Binding-site contacts:
Ligand atom C2 contacts residue GLU693 of chain 1.C at 4.0 Å.
Ligand atom C6 contacts residue GLU693 of chain 1.C at 3.7 Å.
Ligand atom C7 contacts residue TYR443 of chain 1.C at 3.6 Å (hydrophobic).
Ligand atom O91 contacts residue THR473 of chain 1.C at 3.7 Å.
Ligand atom N1 contacts residue GLU693 of chain 1.C at 4.0 Å.
Ligand atom C8 contacts residue TYR443 of chain 1.C at 3.8 Å (hydrophobic).
Ligand atom O91 contacts residue GLY641 of chain 1.C at 3.6 Å.
Ligand atom O92 contacts residue PRO471 of chain 1.C at 3.7 Å.
Ligand atom O4 contacts residue GLU693 of chain 1.C at 3.3 Å (salt-bridge).
Ligand atom N8 contacts residue GLU693 of chain 1.C at 3.0 Å (salt-bridge).
Ligand atom O2 contacts residue SER642 of chain 1.C at 3.0 Å (h-bond).
Ligand atom O92 contacts residue THR473 of chain 1.C at 2.6 Å (h-bond).
Ligand atom O2 contacts residue THR643 of chain 1.C at 3.0 Å (h-bond).
Ligand atom C2 contacts residue THR643 of chain 1.C at 3.5 Å.
Ligand atom N3 contacts residue THR643 of chain 1.C at 2.9 Å (h-bond).
Ligand atom C8 contacts residue THR473 of chain 1.C at 3.0 Å.
Ligand atom O92 contacts residue TYR443 of chain 1.C at 3.3 Å.
Ligand atom O91 contacts residue ARG478 of chain 1.C at 3.0 Å (salt-bridge).
Ligand atom C8 contacts residue SER642 of chain 1.C at 4.0 Å.
Ligand atom C6 contacts residue TYR443 of chain 1.C at 3.6 Å (hydrophobic).
Ligand atom O4 contacts residue LEU692 of chain 1.C at 3.2 Å.
Ligand atom C8 contacts residue GLU693 of chain 1.C at 3.4 Å.
Ligand atom O92 contacts residue LEU472 of chain 1.C at 3.6 Å.
Ligand atom N8 contacts residue PRO471 of chain 1.C at 3.3 Å (h-bond).
Ligand atom F5 contacts residue THR674 of chain 1.C at 3.1 Å.
Ligand atom C4 contacts residue THR643 of chain 1.C at 3.9 Å.
Ligand atom N8 contacts residue TYR443 of chain 1.C at 3.3 Å.
Ligand atom C9 contacts residue ARG478 of chain 1.C at 4.0 Å.
Ligand atom N8 contacts residue THR473 of chain 1.C at 3.2 Å (h-bond).
Ligand atom C5 contacts residue GLU693 of chain 1.C at 3.7 Å.
Ligand atom C7 contacts residue GLY641 of chain 1.C at 4.0 Å.
Ligand atom N3 contacts residue GLU693 of chain 1.C at 4.1 Å.
Ligand atom O2 contacts residue GLY641 of chain 1.C at 3.5 Å.
Ligand atom C4 contacts residue GLU693 of chain 1.C at 4.0 Å.
Ligand atom O91 contacts residue SER642 of chain 1.C at 3.7 Å.
Ligand atom F5 contacts residue GLU693 of chain 1.C at 4.1 Å.
Ligand atom O91 contacts residue TYR443 of chain 1.C at 3.3 Å.
Ligand atom C9 contacts residue TYR443 of chain 1.C at 3.3 Å (hydrophobic).
Ligand atom F5 contacts residue MET696 of chain 1.C at 3.6 Å.
Ligand atom C9 contacts residue THR473 of chain 1.C at 2.9 Å.

Sequence of chain 1.C:
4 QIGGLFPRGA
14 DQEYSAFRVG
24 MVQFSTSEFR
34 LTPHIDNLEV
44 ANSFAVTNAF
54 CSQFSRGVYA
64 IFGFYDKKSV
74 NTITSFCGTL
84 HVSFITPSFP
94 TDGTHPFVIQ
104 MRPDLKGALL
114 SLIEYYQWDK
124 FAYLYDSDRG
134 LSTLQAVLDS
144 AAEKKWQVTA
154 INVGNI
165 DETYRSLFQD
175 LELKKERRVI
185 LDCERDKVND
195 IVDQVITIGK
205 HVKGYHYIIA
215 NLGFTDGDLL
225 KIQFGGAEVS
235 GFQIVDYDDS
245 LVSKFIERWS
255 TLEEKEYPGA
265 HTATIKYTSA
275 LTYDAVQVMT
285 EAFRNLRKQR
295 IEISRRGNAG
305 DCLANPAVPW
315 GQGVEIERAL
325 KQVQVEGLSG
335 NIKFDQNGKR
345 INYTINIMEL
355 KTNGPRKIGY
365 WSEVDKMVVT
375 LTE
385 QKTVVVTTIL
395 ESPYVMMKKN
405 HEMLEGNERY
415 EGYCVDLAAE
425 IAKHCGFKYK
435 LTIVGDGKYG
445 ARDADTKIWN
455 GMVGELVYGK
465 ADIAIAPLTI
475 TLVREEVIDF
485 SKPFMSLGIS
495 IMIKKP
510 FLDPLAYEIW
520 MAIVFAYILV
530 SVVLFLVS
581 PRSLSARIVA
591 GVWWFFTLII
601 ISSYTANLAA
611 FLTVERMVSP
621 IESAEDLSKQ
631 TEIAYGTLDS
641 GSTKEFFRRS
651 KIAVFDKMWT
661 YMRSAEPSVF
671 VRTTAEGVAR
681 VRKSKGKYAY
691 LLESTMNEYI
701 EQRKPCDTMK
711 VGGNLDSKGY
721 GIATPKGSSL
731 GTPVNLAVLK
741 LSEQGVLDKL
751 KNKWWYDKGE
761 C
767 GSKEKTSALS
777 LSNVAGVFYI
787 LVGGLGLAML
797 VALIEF

The protein below binds the small molecule below.
Small molecule (SMILES): N[C@@H](Cn1cc(F)c(=O)[nH]c1=O)C(=O)O